Sequence of chain 1.A:
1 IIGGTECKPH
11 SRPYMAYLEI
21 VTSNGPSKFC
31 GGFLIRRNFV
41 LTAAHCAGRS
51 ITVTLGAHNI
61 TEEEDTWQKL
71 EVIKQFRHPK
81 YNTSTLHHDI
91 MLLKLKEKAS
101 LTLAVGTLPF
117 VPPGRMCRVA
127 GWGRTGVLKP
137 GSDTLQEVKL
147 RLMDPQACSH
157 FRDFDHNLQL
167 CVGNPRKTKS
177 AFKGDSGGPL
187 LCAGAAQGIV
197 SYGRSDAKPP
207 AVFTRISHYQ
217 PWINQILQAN

Binding-site contacts:
Ligand atom O5 contacts residue THR61 of chain 1.A at 3.2 Å (h-bond).
Ligand atom C5 contacts residue ASN59 of chain 1.A at 3.3 Å.
Ligand atom N2 contacts residue ASP139 of chain 1.A at 4.2 Å.
Ligand atom C2 contacts residue ASP139 of chain 1.A at 4.3 Å.
Ligand atom C4 contacts residue THR61 of chain 1.A at 4.5 Å.
Ligand atom C6 contacts residue THR61 of chain 1.A at 3.3 Å.
Ligand atom C5 contacts residue GLU62 of chain 1.A at 4.2 Å.
Ligand atom C7 contacts residue THR140 of chain 1.A at 3.8 Å.
Ligand atom C1 contacts residue ASN59 of chain 1.A at 1.2 Å.
Ligand atom C5 contacts residue THR61 of chain 1.A at 3.1 Å.
Ligand atom C8 contacts residue THR140 of chain 1.A at 3.6 Å.
Ligand atom C1 contacts residue THR61 of chain 1.A at 3.8 Å.
Ligand atom C8 contacts residue GLU6 of chain 1.A at 4.0 Å.
Ligand atom O6 contacts residue GLU62 of chain 1.A at 3.2 Å.
Ligand atom C6 contacts residue ASN59 of chain 1.A at 4.3 Å.
Ligand atom C1 contacts residue ASP139 of chain 1.A at 4.2 Å.
Ligand atom C2 contacts residue ASN59 of chain 1.A at 2.5 Å.
Ligand atom N2 contacts residue THR140 of chain 1.A at 4.2 Å.
Ligand atom C3 contacts residue ASP139 of chain 1.A at 3.9 Å.
Ligand atom C6 contacts residue GLU62 of chain 1.A at 4.2 Å.
Ligand atom C3 contacts residue ASN59 of chain 1.A at 3.7 Å.
Ligand atom O5 contacts residue ASN59 of chain 1.A at 2.0 Å (h-bond).
Ligand atom O6 contacts residue THR61 of chain 1.A at 4.4 Å.
Ligand atom C4 contacts residue ASN59 of chain 1.A at 4.0 Å.
Ligand atom C2 contacts residue GLU62 of chain 1.A at 4.3 Å.
Ligand atom O7 contacts residue THR140 of chain 1.A at 4.2 Å.
Ligand atom O7 contacts residue ASN59 of chain 1.A at 3.6 Å.
Ligand atom O6 contacts residue ASN59 of chain 1.A at 4.5 Å.
Ligand atom C1 contacts residue GLU62 of chain 1.A at 3.7 Å.
Ligand atom O5 contacts residue GLU62 of chain 1.A at 3.0 Å (salt-bridge).
Ligand atom N2 contacts residue ASN59 of chain 1.A at 3.2 Å (h-bond).
Ligand atom C7 contacts residue ASN59 of chain 1.A at 3.7 Å.

This small molecule binds to this protein.
Small molecule (SMILES): CC(=O)N[C@@H]1[C@@H](O)[C@H](O)[C@@H](CO)O[C@H]1O